Sequence of chain 1.C:
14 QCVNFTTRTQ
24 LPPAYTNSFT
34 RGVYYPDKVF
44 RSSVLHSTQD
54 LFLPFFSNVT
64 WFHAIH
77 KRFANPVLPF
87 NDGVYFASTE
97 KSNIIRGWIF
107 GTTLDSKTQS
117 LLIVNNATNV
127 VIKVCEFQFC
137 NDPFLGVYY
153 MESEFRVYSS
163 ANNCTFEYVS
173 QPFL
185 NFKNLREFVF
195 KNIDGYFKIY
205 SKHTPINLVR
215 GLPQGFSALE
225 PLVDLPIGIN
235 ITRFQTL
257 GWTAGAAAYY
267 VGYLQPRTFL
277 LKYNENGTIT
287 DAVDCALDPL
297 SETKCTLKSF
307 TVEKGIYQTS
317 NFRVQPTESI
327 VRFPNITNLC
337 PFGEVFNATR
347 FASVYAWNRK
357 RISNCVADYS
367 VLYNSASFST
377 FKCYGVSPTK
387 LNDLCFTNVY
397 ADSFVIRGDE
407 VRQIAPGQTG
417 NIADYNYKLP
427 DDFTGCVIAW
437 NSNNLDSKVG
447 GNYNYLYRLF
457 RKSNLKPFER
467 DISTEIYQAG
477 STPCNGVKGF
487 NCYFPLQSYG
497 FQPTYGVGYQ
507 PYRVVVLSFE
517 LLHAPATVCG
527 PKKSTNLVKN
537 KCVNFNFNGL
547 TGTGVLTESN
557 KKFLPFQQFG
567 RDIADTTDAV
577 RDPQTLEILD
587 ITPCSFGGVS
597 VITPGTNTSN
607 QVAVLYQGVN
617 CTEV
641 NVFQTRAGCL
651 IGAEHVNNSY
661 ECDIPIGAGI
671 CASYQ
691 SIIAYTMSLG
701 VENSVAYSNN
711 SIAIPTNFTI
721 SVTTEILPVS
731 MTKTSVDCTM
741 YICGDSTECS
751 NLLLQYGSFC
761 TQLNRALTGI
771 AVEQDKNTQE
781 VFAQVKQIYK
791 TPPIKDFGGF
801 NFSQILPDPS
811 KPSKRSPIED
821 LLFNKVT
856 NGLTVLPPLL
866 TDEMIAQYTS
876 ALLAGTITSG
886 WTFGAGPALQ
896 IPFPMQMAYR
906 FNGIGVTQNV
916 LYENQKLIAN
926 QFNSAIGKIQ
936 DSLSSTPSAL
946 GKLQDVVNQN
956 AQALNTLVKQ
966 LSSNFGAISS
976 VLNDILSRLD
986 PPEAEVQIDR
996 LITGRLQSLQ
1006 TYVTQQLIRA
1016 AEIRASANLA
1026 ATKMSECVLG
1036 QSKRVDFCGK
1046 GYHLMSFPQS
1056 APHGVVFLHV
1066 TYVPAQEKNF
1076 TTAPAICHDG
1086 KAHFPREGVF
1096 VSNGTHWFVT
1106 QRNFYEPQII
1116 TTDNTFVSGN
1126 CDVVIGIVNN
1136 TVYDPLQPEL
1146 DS

Binding-site contacts:
Ligand atom C3 contacts residue ASN122 of chain 1.C at 3.8 Å.
Ligand atom C1 contacts residue ASN122 of chain 1.C at 1.4 Å.
Ligand atom N2 contacts residue PHE157 of chain 1.C at 3.8 Å.
Ligand atom C7 contacts residue ASN122 of chain 1.C at 3.9 Å.
Ligand atom N2 contacts residue ASN122 of chain 1.C at 2.9 Å (h-bond).
Ligand atom C2 contacts residue PHE157 of chain 1.C at 3.6 Å (hydrophobic).
Ligand atom C1 contacts residue THR124 of chain 1.C at 3.4 Å.
Ligand atom C2 contacts residue THR124 of chain 1.C at 3.5 Å.
Ligand atom C5 contacts residue VAL127 of chain 1.C at 4.2 Å (hydrophobic).
Ligand atom C4 contacts residue ASN122 of chain 1.C at 4.2 Å.
Ligand atom C8 contacts residue ALA123 of chain 1.C at 4.5 Å (hydrophobic).
Ligand atom C7 contacts residue THR124 of chain 1.C at 3.9 Å.
Ligand atom O5 contacts residue ASN122 of chain 1.C at 2.4 Å (h-bond).
Ligand atom C1 contacts residue PHE157 of chain 1.C at 4.1 Å (hydrophobic).
Ligand atom C3 contacts residue THR124 of chain 1.C at 3.7 Å.
Ligand atom O5 contacts residue VAL127 of chain 1.C at 4.2 Å.
Ligand atom O7 contacts residue PHE157 of chain 1.C at 3.2 Å.
Ligand atom N2 contacts residue THR124 of chain 1.C at 2.9 Å (h-bond).
Ligand atom O7 contacts residue ASN122 of chain 1.C at 4.4 Å.
Ligand atom C7 contacts residue PHE157 of chain 1.C at 3.6 Å (hydrophobic).
Ligand atom C5 contacts residue ASN122 of chain 1.C at 3.7 Å.
Ligand atom C2 contacts residue ASN122 of chain 1.C at 2.5 Å.
Ligand atom C8 contacts residue THR124 of chain 1.C at 3.7 Å.
Ligand atom C6 contacts residue VAL127 of chain 1.C at 3.8 Å (hydrophobic).

The protein below binds the small molecule below.
Small molecule (SMILES): CC(=O)N[C@@H]1[C@@H](O)[C@H](O)[C@@H](CO)O[C@H]1O